Sequence of chain 1.V:
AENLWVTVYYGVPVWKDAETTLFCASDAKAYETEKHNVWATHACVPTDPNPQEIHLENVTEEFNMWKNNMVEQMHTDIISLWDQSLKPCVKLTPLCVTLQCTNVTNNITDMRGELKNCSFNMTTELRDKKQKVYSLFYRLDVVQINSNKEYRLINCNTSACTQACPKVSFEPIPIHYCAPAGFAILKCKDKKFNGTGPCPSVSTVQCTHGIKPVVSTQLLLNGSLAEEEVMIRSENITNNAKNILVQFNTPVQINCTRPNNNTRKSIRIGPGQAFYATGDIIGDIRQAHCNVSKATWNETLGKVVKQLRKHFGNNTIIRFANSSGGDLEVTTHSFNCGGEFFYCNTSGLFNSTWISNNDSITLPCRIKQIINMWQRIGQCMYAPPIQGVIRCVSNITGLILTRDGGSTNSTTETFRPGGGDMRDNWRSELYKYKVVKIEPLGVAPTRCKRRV

The protein below binds the small molecule below.
Small molecule (SMILES): CC(=O)N[C@H]1[C@H](O[C@H]2[C@H](O)[C@@H](NC(C)=O)CO[C@@H]2CO)O[C@H](CO)[C@@H](O[C@@H]2O[C@H](CO)[C@@H](O)[C@H](O)[C@@H]2O)[C@@H]1O

Binding-site contacts:
Ligand atom O5 contacts residue ASN332 of chain 1.V at 2.1 Å (h-bond).
Ligand atom C7 contacts residue SER333 of chain 1.V at 4.4 Å.
Ligand atom C1 contacts residue ASN332 of chain 1.V at 1.4 Å.
Ligand atom C3 contacts residue ASN332 of chain 1.V at 3.8 Å.
Ligand atom C6 contacts residue ASN332 of chain 1.V at 4.4 Å.
Ligand atom O3 contacts residue NAG1 of chain 1.UB at 4.4 Å.
Ligand atom C6 contacts residue NAG2 of chain 1.UB at 3.6 Å.
Ligand atom O5 contacts residue SER357 of chain 1.V at 4.5 Å.
Ligand atom C2 contacts residue ASN332 of chain 1.V at 2.5 Å.
Ligand atom C5 contacts residue NAG1 of chain 1.UB at 4.3 Å.
Ligand atom C7 contacts residue NAG1 of chain 1.UB at 4.3 Å.
Ligand atom C7 contacts residue SER357 of chain 1.V at 4.0 Å.
Ligand atom O4 contacts residue NAG2 of chain 1.UB at 4.1 Å.
Ligand atom C8 contacts residue THR341 of chain 1.V at 3.9 Å.
Ligand atom C5 contacts residue ASN332 of chain 1.V at 3.4 Å.
Ligand atom O7 contacts residue NAG1 of chain 1.UB at 3.1 Å (h-bond).
Ligand atom C5 contacts residue BMA3 of chain 1.UB at 4.4 Å.
Ligand atom O7 contacts residue SER357 of chain 1.V at 3.6 Å (h-bond).
Ligand atom N2 contacts residue SER357 of chain 1.V at 4.2 Å.
Ligand atom N2 contacts residue SER333 of chain 1.V at 3.8 Å.
Ligand atom O6 contacts residue ASN332 of chain 1.V at 4.1 Å.
Ligand atom N2 contacts residue ASN332 of chain 1.V at 3.1 Å (h-bond).
Ligand atom C1 contacts residue SER357 of chain 1.V at 4.0 Å.
Ligand atom C8 contacts residue SER333 of chain 1.V at 3.9 Å.
Ligand atom C2 contacts residue SER357 of chain 1.V at 4.0 Å.
Ligand atom O7 contacts residue ASN332 of chain 1.V at 4.2 Å.
Ligand atom C4 contacts residue ASN332 of chain 1.V at 4.1 Å.
Ligand atom O6 contacts residue NAG2 of chain 1.UB at 3.5 Å (h-bond).
Ligand atom N2 contacts residue NAG2 of chain 1.UB at 4.4 Å.
Ligand atom O7 contacts residue ASN355 of chain 1.V at 3.6 Å.
Ligand atom C3 contacts residue NAG2 of chain 1.UB at 4.3 Å.
Ligand atom C7 contacts residue ASN332 of chain 1.V at 3.9 Å.